This small molecule binds to this protein.
Small molecule (SMILES): CC(=O)N[C@H]1[C@H](O[C@H]2[C@H](O)[C@@H](NC(C)=O)CO[C@@H]2CO)O[C@H](CO)[C@@H](O)[C@@H]1O

Binding-site contacts:
Ligand atom O5 contacts residue ASN19 of chain 54.Y at 2.2 Å (h-bond).
Ligand atom C4 contacts residue ASN19 of chain 54.Y at 4.5 Å.
Ligand atom C1 contacts residue ASN19 of chain 54.Y at 1.9 Å.
Ligand atom C2 contacts residue ASN19 of chain 54.Y at 3.4 Å.
Ligand atom C6 contacts residue ASN19 of chain 54.Y at 4.1 Å.
Ligand atom C3 contacts residue ASN19 of chain 54.Y at 4.4 Å.
Ligand atom C8 contacts residue TYR17 of chain 54.Y at 4.0 Å (hydrophobic).
Ligand atom C5 contacts residue ASN19 of chain 54.Y at 3.3 Å.
Ligand atom N2 contacts residue ASN19 of chain 54.Y at 4.0 Å.
Ligand atom O6 contacts residue ASN19 of chain 54.Y at 4.4 Å.
Ligand atom O7 contacts residue ASN19 of chain 54.Y at 4.4 Å.

Sequence of chain 54.Y:
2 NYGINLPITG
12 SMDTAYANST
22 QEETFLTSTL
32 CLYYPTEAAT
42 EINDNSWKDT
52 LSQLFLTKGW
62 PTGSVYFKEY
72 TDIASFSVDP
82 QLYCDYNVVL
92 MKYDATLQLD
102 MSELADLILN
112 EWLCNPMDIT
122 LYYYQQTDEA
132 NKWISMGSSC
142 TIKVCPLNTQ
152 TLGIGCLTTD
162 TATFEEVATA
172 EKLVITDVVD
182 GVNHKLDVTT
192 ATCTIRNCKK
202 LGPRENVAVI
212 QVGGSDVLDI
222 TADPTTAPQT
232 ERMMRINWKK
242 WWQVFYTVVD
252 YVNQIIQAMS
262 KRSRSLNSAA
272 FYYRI